A small-molecule ligand and the protein it binds are described below.
Small molecule (SMILES): C=C1CSC(C(C=O)NC(=O)/C(=N\OC)c2csc(N)n2)N=C1C(=O)O

Sequence of chain 1.D:
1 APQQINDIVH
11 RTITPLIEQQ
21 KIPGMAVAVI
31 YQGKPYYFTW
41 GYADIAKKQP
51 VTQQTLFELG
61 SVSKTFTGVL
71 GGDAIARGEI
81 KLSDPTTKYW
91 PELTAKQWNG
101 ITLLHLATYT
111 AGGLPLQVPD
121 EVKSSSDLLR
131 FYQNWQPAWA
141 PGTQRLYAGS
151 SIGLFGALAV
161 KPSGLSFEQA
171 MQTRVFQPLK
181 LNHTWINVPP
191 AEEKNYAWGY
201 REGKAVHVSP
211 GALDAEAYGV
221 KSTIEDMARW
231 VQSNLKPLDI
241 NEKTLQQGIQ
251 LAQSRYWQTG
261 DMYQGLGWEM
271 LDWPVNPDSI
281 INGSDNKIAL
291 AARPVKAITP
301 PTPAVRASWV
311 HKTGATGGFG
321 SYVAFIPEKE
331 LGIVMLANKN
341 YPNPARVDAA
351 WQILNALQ

Binding-site contacts:
Ligand atom C5 contacts residue ASN286 of chain 1.D at 3.7 Å.
Ligand atom O3 contacts residue ALA315 of chain 1.D at 2.8 Å (h-bond).
Ligand atom N2 contacts residue SER61 of chain 1.D at 3.6 Å.
Ligand atom O1 contacts residue ASN286 of chain 1.D at 3.6 Å.
Ligand atom O4 contacts residue GLN117 of chain 1.D at 3.6 Å.
Ligand atom N3 contacts residue ALA315 of chain 1.D at 3.4 Å (h-bond).
Ligand atom O2 contacts residue ALA315 of chain 1.D at 4.0 Å.
Ligand atom O2 contacts residue ASN286 of chain 1.D at 3.3 Å (h-bond).
Ligand atom C10 contacts residue ALA315 of chain 1.D at 3.4 Å (hydrophobic).
Ligand atom C11 contacts residue ASN340 of chain 1.D at 3.5 Å.
Ligand atom C8 contacts residue TYR147 of chain 1.D at 3.9 Å (hydrophobic).
Ligand atom C8 contacts residue SER61 of chain 1.D at 1.4 Å.
Ligand atom O1 contacts residue ASN343 of chain 1.D at 3.6 Å.
Ligand atom C7 contacts residue SER61 of chain 1.D at 2.5 Å.
Ligand atom N4 contacts residue GLY317 of chain 1.D at 3.5 Å (h-bond).
Ligand atom C3 contacts residue LEU290 of chain 1.D at 4.0 Å (hydrophobic).
Ligand atom S2 contacts residue VAL208 of chain 1.D at 3.5 Å.
Ligand atom O5 contacts residue ALA315 of chain 1.D at 3.5 Å (h-bond).
Ligand atom O4 contacts residue TYR218 of chain 1.D at 3.9 Å.
Ligand atom C12 contacts residue THR316 of chain 1.D at 4.0 Å.
Ligand atom N1 contacts residue SER61 of chain 1.D at 3.9 Å.
Ligand atom C7 contacts residue ALA315 of chain 1.D at 4.0 Å (hydrophobic).
Ligand atom O3 contacts residue SER61 of chain 1.D at 2.3 Å (h-bond).
Ligand atom O3 contacts residue GLY60 of chain 1.D at 4.0 Å.
Ligand atom C6 contacts residue SER61 of chain 1.D at 3.3 Å.
Ligand atom N5 contacts residue THR316 of chain 1.D at 3.7 Å.
Ligand atom S2 contacts residue TYR218 of chain 1.D at 3.5 Å.
Ligand atom C9 contacts residue ALA315 of chain 1.D at 3.6 Å (hydrophobic).
Ligand atom O3 contacts residue GLY314 of chain 1.D at 3.5 Å.
Ligand atom C6 contacts residue TYR147 of chain 1.D at 3.9 Å (hydrophobic).
Ligand atom N4 contacts residue VAL208 of chain 1.D at 4.0 Å.
Ligand atom C14 contacts residue VAL208 of chain 1.D at 4.0 Å (hydrophobic).
Ligand atom S1 contacts residue LEU116 of chain 1.D at 3.4 Å.
Ligand atom C3 contacts residue ASN286 of chain 1.D at 3.7 Å.
Ligand atom C13 contacts residue TYR218 of chain 1.D at 3.8 Å (hydrophobic).
Ligand atom N2 contacts residue ALA315 of chain 1.D at 3.1 Å (h-bond).
Ligand atom C14 contacts residue GLY317 of chain 1.D at 3.7 Å.
Ligand atom N3 contacts residue THR316 of chain 1.D at 3.9 Å.
Ligand atom C8 contacts residue ALA315 of chain 1.D at 3.7 Å (hydrophobic).
Ligand atom N5 contacts residue GLY317 of chain 1.D at 3.3 Å (h-bond).